The small molecule below binds the protein below.
Small molecule (SMILES): CC(=O)N[C@@H]1[C@@H](O)[C@H](O)[C@@H](CO)O[C@H]1O

Binding-site contacts:
Ligand atom N2 contacts residue GLU366 of chain 1.A at 4.4 Å.
Ligand atom C7 contacts residue GLU366 of chain 1.A at 4.4 Å.
Ligand atom C4 contacts residue ASN367 of chain 1.A at 4.1 Å.
Ligand atom C5 contacts residue ASN367 of chain 1.A at 3.6 Å.
Ligand atom O5 contacts residue ASN367 of chain 1.A at 2.3 Å (h-bond).
Ligand atom C3 contacts residue ASN367 of chain 1.A at 3.8 Å.
Ligand atom N2 contacts residue ASN367 of chain 1.A at 3.1 Å (h-bond).
Ligand atom C8 contacts residue GLU366 of chain 1.A at 3.5 Å.
Ligand atom C2 contacts residue ASN367 of chain 1.A at 2.5 Å.
Ligand atom C1 contacts residue ASN367 of chain 1.A at 1.4 Å.
Ligand atom C7 contacts residue ASN367 of chain 1.A at 3.4 Å.
Ligand atom O7 contacts residue ASN367 of chain 1.A at 3.4 Å (h-bond).

Sequence of chain 1.A:
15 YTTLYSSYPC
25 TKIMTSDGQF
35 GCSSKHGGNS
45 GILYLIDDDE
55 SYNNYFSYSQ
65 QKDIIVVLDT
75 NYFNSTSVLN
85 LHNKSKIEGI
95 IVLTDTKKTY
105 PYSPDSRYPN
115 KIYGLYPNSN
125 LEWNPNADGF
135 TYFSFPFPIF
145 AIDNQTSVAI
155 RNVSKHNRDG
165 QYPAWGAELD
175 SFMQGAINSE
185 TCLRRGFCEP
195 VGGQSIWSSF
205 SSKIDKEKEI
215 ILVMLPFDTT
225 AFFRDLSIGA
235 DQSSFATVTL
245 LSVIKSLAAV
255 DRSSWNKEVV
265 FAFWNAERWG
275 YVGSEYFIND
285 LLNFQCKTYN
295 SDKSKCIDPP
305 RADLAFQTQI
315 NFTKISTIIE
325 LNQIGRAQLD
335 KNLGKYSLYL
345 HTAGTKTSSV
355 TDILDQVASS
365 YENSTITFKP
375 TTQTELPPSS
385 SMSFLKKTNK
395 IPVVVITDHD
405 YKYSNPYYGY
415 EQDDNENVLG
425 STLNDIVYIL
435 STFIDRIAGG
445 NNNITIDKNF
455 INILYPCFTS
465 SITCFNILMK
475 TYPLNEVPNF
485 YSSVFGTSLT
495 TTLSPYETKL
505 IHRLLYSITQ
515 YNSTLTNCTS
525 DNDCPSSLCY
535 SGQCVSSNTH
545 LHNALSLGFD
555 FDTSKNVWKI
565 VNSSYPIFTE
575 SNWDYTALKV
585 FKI